Sequence of chain 1.C:
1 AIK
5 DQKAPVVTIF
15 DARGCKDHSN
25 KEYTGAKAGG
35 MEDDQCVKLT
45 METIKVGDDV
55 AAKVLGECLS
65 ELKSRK

Binding-site contacts:
Ligand atom C3A contacts residue CYS19 of chain 1.C at 2.7 Å (hydrophobic).
Ligand atom OA contacts residue ALA61 of chain 1.B at 3.4 Å.
Ligand atom O1B contacts residue HIS22 of chain 1.C at 3.4 Å.
Ligand atom C4D contacts residue GLU26 of chain 1.C at 3.6 Å.
Ligand atom CGB contacts residue HIS22 of chain 1.C at 3.4 Å.
Ligand atom C3D contacts residue ASN24 of chain 1.C at 3.5 Å.
Ligand atom OA contacts residue SER64 of chain 1.B at 3.6 Å.
Ligand atom C1C contacts residue HIS22 of chain 1.C at 3.3 Å.
Ligand atom CBC contacts residue GLU26 of chain 1.C at 3.5 Å.
Ligand atom O2B contacts residue HIS22 of chain 1.C at 2.8 Å (h-bond).
Ligand atom CHA contacts residue CYS19 of chain 1.C at 3.3 Å (hydrophobic).
Ligand atom CMD contacts residue ASP38 of chain 1.C at 3.5 Å.
Ligand atom CBA contacts residue LEU64 of chain 1.A at 3.6 Å (hydrophobic).
Ligand atom CMD contacts residue GLN39 of chain 1.C at 3.5 Å.
Ligand atom CBB contacts residue ILE63 of chain 1.B at 3.4 Å (hydrophobic).
Ligand atom CBD contacts residue GLN39 of chain 1.C at 3.3 Å.
Ligand atom CAD contacts residue ASP37 of chain 1.C at 3.5 Å.
Ligand atom NC contacts residue HIS22 of chain 1.C at 3.2 Å (h-bond).
Ligand atom CBA contacts residue CYS19 of chain 1.C at 2.9 Å (hydrophobic).
Ligand atom CAC contacts residue PHE14 of chain 1.C at 3.5 Å (hydrophobic).
Ligand atom C2C contacts residue PHE14 of chain 1.C at 3.4 Å (hydrophobic).
Ligand atom OD contacts residue ASN24 of chain 1.C at 3.3 Å.
Ligand atom CHB contacts residue HIS22 of chain 1.C at 3.5 Å.
Ligand atom C1D contacts residue ASN24 of chain 1.C at 3.3 Å.
Ligand atom C4D contacts residue ASN24 of chain 1.C at 3.5 Å.
Ligand atom NB contacts residue HIS22 of chain 1.C at 3.5 Å.
Ligand atom OD contacts residue GLU26 of chain 1.C at 3.2 Å (salt-bridge).
Ligand atom CAA contacts residue VAL77 of chain 1.A at 3.5 Å (hydrophobic).
Ligand atom CAA contacts residue CYS19 of chain 1.C at 1.9 Å (hydrophobic).
Ligand atom C1C contacts residue PHE14 of chain 1.C at 3.5 Å (hydrophobic).
Ligand atom O2C contacts residue TYR14 of chain 1.D at 3.1 Å (h-bond).
Ligand atom CMB contacts residue ILE63 of chain 1.B at 3.5 Å (hydrophobic).
Ligand atom O2C contacts residue LYS42 of chain 1.C at 2.6 Å (salt-bridge).
Ligand atom C4B contacts residue HIS22 of chain 1.C at 3.5 Å.
Ligand atom C4A contacts residue CYS19 of chain 1.C at 3.3 Å (hydrophobic).
Ligand atom C2D contacts residue ASN24 of chain 1.C at 3.3 Å.
Ligand atom ND contacts residue GLU26 of chain 1.C at 2.9 Å (salt-bridge).
Ligand atom C4C contacts residue HIS22 of chain 1.C at 3.4 Å.
Ligand atom CMA contacts residue VAL77 of chain 1.A at 3.5 Å (hydrophobic).
Ligand atom OD contacts residue TYR27 of chain 1.C at 3.0 Å (h-bond).

Sequence of chain 1.B:
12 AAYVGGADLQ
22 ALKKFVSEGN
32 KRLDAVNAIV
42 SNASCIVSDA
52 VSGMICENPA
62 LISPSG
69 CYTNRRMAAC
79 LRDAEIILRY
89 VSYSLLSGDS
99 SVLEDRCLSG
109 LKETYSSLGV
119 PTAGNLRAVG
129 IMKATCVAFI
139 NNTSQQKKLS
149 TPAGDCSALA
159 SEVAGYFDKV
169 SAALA

A protein and the small-molecule ligand that binds it are described below.
Small molecule (SMILES): CCC1=C(C)/C(=C/C2=N/C(=C\c3[nH]c(/C=C4\NC(=O)C(C)=C4CC)c(C)c3CCC(=O)O)C(CCC(=O)O)=C2C)NC1=O

Sequence of chain 1.A:
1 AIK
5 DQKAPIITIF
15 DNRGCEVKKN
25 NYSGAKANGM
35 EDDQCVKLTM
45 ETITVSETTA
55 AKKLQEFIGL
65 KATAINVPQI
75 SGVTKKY

Sequence of chain 1.D:
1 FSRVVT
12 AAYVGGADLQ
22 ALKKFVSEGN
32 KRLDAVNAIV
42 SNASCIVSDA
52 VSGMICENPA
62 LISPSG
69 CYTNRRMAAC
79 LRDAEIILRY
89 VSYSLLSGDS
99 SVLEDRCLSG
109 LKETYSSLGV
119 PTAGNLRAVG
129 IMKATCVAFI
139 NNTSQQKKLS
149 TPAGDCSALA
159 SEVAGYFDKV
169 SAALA